Sequence of chain 2.A:
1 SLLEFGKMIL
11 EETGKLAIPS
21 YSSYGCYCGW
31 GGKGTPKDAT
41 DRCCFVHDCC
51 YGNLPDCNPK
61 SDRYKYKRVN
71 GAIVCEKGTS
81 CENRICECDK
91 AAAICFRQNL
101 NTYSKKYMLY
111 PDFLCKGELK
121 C

The protein below binds the small molecule below.
Small molecule (SMILES): COc1c(O)ccc2c1cc([N+](=O)[O-])c1c(C(=O)O)cc3c(c12)OCO3

Binding-site contacts:
Ligand atom C17 contacts residue ASP48 of chain 2.A at 3.2 Å.
Ligand atom O8 contacts residue TRP30 of chain 2.A at 3.5 Å.
Ligand atom C12 contacts residue HIS47 of chain 2.A at 3.5 Å.
Ligand atom C10 contacts residue LEU2 of chain 2.A at 3.9 Å (hydrophobic).
Ligand atom C14 contacts residue ASP48 of chain 2.A at 3.5 Å.
Ligand atom O3 contacts residue ILE9 of chain 2.A at 3.9 Å.
Ligand atom C15 contacts residue ALA17 of chain 2.A at 3.4 Å (hydrophobic).
Ligand atom C2 contacts residue ILE18 of chain 2.A at 3.9 Å (hydrophobic).
Ligand atom C13 contacts residue HIS47 of chain 2.A at 3.3 Å.
Ligand atom C17 contacts residue TYR51 of chain 2.A at 3.8 Å (hydrophobic).
Ligand atom O7 contacts residue TRP30 of chain 2.A at 2.8 Å.
Ligand atom C8 contacts residue GLY29 of chain 2.A at 3.5 Å.
Ligand atom O6 contacts residue HIS47 of chain 2.A at 3.1 Å (h-bond).
Ligand atom O6 contacts residue CYS44 of chain 2.A at 3.1 Å (h-bond).
Ligand atom O1 contacts residue ASP48 of chain 2.A at 3.0 Å (salt-bridge).
Ligand atom C4 contacts residue TYR21 of chain 2.A at 4.0 Å (hydrophobic).
Ligand atom C2 contacts residue SER22 of chain 2.A at 3.9 Å.
Ligand atom C6 contacts residue LEU2 of chain 2.A at 3.5 Å (hydrophobic).
Ligand atom C5 contacts residue LEU2 of chain 2.A at 4.0 Å (hydrophobic).
Ligand atom O2 contacts residue ALA17 of chain 2.A at 3.4 Å.
Ligand atom C12 contacts residue PHE5 of chain 2.A at 4.0 Å (hydrophobic).
Ligand atom O2 contacts residue ILE18 of chain 2.A at 3.5 Å.
Ligand atom O4 contacts residue LEU2 of chain 2.A at 3.5 Å.
Ligand atom C15 contacts residue ILE9 of chain 2.A at 3.6 Å (hydrophobic).
Ligand atom C1 contacts residue LEU2 of chain 2.A at 3.5 Å (hydrophobic).
Ligand atom C3 contacts residue SER22 of chain 2.A at 3.9 Å.
Ligand atom O8 contacts residue LYS60 of chain 2.A at 3.4 Å.
Ligand atom O6 contacts residue TYR27 of chain 2.A at 3.9 Å.
Ligand atom N1 contacts residue TRP30 of chain 2.A at 3.6 Å.
Ligand atom O6 contacts residue ASP48 of chain 2.A at 2.4 Å (salt-bridge).
Ligand atom O1 contacts residue GLY29 of chain 2.A at 3.7 Å.
Ligand atom O3 contacts residue TYR21 of chain 2.A at 3.5 Å (h-bond).
Ligand atom O2 contacts residue SER22 of chain 2.A at 4.0 Å.
Ligand atom C15 contacts residue TYR21 of chain 2.A at 3.7 Å (hydrophobic).
Ligand atom C13 contacts residue TYR27 of chain 2.A at 4.0 Å (hydrophobic).
Ligand atom C14 contacts residue GLY29 of chain 2.A at 3.4 Å.
Ligand atom C9 contacts residue GLY29 of chain 2.A at 3.4 Å.
Ligand atom C11 contacts residue PHE5 of chain 2.A at 3.6 Å (hydrophobic).
Ligand atom C13 contacts residue ASP48 of chain 2.A at 3.4 Å.
Ligand atom C12 contacts residue CYS44 of chain 2.A at 4.0 Å (hydrophobic).